Sequence of chain 1.B:
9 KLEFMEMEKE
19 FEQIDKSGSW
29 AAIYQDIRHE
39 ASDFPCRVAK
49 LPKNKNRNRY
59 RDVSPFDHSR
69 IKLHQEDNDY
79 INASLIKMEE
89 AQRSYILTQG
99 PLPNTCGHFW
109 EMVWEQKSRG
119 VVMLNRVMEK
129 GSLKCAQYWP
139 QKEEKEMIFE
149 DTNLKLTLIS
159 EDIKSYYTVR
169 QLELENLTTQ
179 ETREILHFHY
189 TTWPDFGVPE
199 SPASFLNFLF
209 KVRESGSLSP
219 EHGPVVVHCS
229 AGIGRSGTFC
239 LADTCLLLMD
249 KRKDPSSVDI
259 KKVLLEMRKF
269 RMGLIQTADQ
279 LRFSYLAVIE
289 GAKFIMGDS

A protein and the small-molecule ligand that binds it are described below.
Small molecule (SMILES): O=P(O)(O)C(F)(F)c1ccc(C[C@](C/C=C/c2ccccc2)(c2nc3ccccc3s2)n2nnc3ccccc32)cc1

Binding-site contacts:
Ligand atom C36 contacts residue ALA229 of chain 1.B at 3.7 Å (hydrophobic).
Ligand atom C36 contacts residue PHE194 of chain 1.B at 3.4 Å (hydrophobic).
Ligand atom C1A contacts residue GLN274 of chain 1.B at 3.4 Å.
Ligand atom N62 contacts residue TYR58 of chain 1.B at 3.2 Å.
Ligand atom C8A contacts residue ARG59 of chain 1.B at 3.1 Å.
Ligand atom C58 contacts residue LYS132 of chain 1.B at 3.6 Å.
Ligand atom O42 contacts residue SER228 of chain 1.B at 3.0 Å (h-bond).
Ligand atom C57 contacts residue LYS132 of chain 1.B at 3.7 Å.
Ligand atom S52 contacts residue PHE194 of chain 1.B at 3.6 Å.
Ligand atom C8A contacts residue ASP60 of chain 1.B at 3.5 Å.
Ligand atom F39 contacts residue PHE194 of chain 1.B at 3.3 Å.
Ligand atom N63 contacts residue ARG59 of chain 1.B at 3.4 Å (salt-bridge).
Ligand atom C5A contacts residue ALA229 of chain 1.B at 3.5 Å (hydrophobic).
Ligand atom O42 contacts residue CYS227 of chain 1.B at 3.4 Å (h-bond).
Ligand atom N63 contacts residue ASP60 of chain 1.B at 3.1 Å (salt-bridge).
Ligand atom O43 contacts residue ARG233 of chain 1.B at 2.8 Å (salt-bridge).
Ligand atom O41 contacts residue CYS227 of chain 1.B at 3.3 Å (h-bond).
Ligand atom O42 contacts residue ARG233 of chain 1.B at 3.1 Å (salt-bridge).
Ligand atom O43 contacts residue CYS227 of chain 1.B at 3.3 Å (h-bond).
Ligand atom O41 contacts residue ALA229 of chain 1.B at 3.5 Å.
Ligand atom C9A contacts residue ARG59 of chain 1.B at 3.2 Å.
Ligand atom N63 contacts residue TYR58 of chain 1.B at 3.7 Å.
Ligand atom O42 contacts residue ALA229 of chain 1.B at 2.9 Å (h-bond).
Ligand atom C1B contacts residue ASP60 of chain 1.B at 3.4 Å.
Ligand atom C4A contacts residue ALA229 of chain 1.B at 3.5 Å (hydrophobic).
Ligand atom O41 contacts residue GLY230 of chain 1.B at 3.6 Å.
Ligand atom F38 contacts residue PHE194 of chain 1.B at 3.5 Å.
Ligand atom C2B contacts residue ASP60 of chain 1.B at 3.1 Å.
Ligand atom P40 contacts residue GLY232 of chain 1.B at 3.7 Å.
Ligand atom O41 contacts residue GLY232 of chain 1.B at 2.7 Å (h-bond).
Ligand atom C4B contacts residue TYR58 of chain 1.B at 3.6 Å (hydrophobic).
Ligand atom P40 contacts residue CYS227 of chain 1.B at 3.5 Å.
Ligand atom C5A contacts residue PHE194 of chain 1.B at 3.6 Å (hydrophobic).
Ligand atom C33 contacts residue ALA229 of chain 1.B at 3.6 Å (hydrophobic).
Ligand atom C5B contacts residue PHE194 of chain 1.B at 3.7 Å (hydrophobic).
Ligand atom C32 contacts residue TYR58 of chain 1.B at 3.5 Å (hydrophobic).
Ligand atom O41 contacts residue ILE231 of chain 1.B at 3.1 Å (h-bond).
Ligand atom F39 contacts residue GLN274 of chain 1.B at 3.3 Å.
Ligand atom O43 contacts residue GLY232 of chain 1.B at 3.5 Å.
Ligand atom C7A contacts residue ASP60 of chain 1.B at 3.6 Å.